Binding-site contacts:
Ligand atom CG contacts residue THR32 of chain 1.A at 3.9 Å.
Ligand atom CZ3 contacts residue LEU36 of chain 1.A at 3.8 Å (hydrophobic).
Ligand atom O contacts residue MET34 of chain 1.A at 3.3 Å.
Ligand atom CB contacts residue GLY29 of chain 1.A at 3.8 Å.
Ligand atom N contacts residue GLN10 of chain 1.A at 2.6 Å (h-bond).
Ligand atom CA contacts residue GLN10 of chain 1.A at 3.4 Å.
Ligand atom N contacts residue GLU14 of chain 1.A at 3.2 Å (salt-bridge).
Ligand atom O contacts residue GLN10 of chain 1.A at 3.4 Å (h-bond).
Ligand atom O contacts residue LEU64 of chain 1.A at 3.8 Å.
Ligand atom CB contacts residue GLY33 of chain 1.A at 3.8 Å.
Ligand atom CB contacts residue THR32 of chain 1.A at 3.2 Å.
Ligand atom CD1 contacts residue ALA60 of chain 1.A at 3.7 Å (hydrophobic).
Ligand atom CE1 contacts residue GLN10 of chain 1.A at 3.8 Å.
Ligand atom CZ2 contacts residue GLY33 of chain 1.A at 3.3 Å.
Ligand atom CB contacts residue GLU37 of chain 1.A at 3.2 Å.
Ligand atom CG contacts residue PHE17 of chain 1.A at 3.6 Å (hydrophobic).
Ligand atom CA contacts residue GLN10 of chain 1.A at 3.4 Å.
Ligand atom CB contacts residue MET34 of chain 1.A at 3.9 Å (hydrophobic).
Ligand atom C contacts residue GLN10 of chain 1.A at 3.4 Å.
Ligand atom CD1 contacts residue LEU36 of chain 1.A at 3.8 Å (hydrophobic).
Ligand atom CB contacts residue GLN10 of chain 1.A at 3.2 Å.
Ligand atom CA contacts residue GLU14 of chain 1.A at 3.5 Å.
Ligand atom O contacts residue GLY29 of chain 1.A at 3.5 Å.
Ligand atom O contacts residue GLY33 of chain 1.A at 3.3 Å.
Ligand atom C contacts residue GLU14 of chain 1.A at 3.9 Å.
Ligand atom CD2 contacts residue ILE38 of chain 1.A at 3.8 Å (hydrophobic).
Ligand atom CE2 contacts residue GLY13 of chain 1.A at 3.1 Å.
Ligand atom N contacts residue GLY29 of chain 1.A at 3.1 Å (h-bond).
Ligand atom CD1 contacts residue GLN10 of chain 1.A at 3.9 Å.
Ligand atom CZ contacts residue GLY13 of chain 1.A at 3.4 Å.
Ligand atom CH2 contacts residue LEU36 of chain 1.A at 3.5 Å (hydrophobic).
Ligand atom CB contacts residue GLU37 of chain 1.A at 3.5 Å.
Ligand atom CG contacts residue HIS67 of chain 1.A at 3.7 Å.
Ligand atom CD2 contacts residue THR32 of chain 1.A at 3.6 Å.
Ligand atom CD2 contacts residue PHE17 of chain 1.A at 3.8 Å (hydrophobic).
Ligand atom CE2 contacts residue PHE17 of chain 1.A at 3.9 Å (hydrophobic).
Ligand atom CB contacts residue MET34 of chain 1.A at 3.8 Å (hydrophobic).
Ligand atom CZ contacts residue GLU14 of chain 1.A at 3.6 Å.
Ligand atom CA contacts residue GLU37 of chain 1.A at 3.8 Å.
Ligand atom CB contacts residue HIS67 of chain 1.A at 3.7 Å.

This protein binds this small molecule.
Small molecule (SMILES): CC(C)C[C@H](NC(=O)CNC(=O)[C@H](C)NC(=O)[C@H](CC1=CN=C2CC=CC=C12)NC(=O)[C@@H]1CCCN1C(=O)[C@@H](NC(=O)CNC(=O)[C@@H]1CCCN1C(=O)[C@H](Cc1cnc[nH]1)NC(=O)[C@H](Cc1ccccc1)NC(=O)[C@H](CCC(=O)O)NC(=O)[C@@H]1CCCN1C(=O)[C@H](C)NC(=O)[C@H](CC(N)=O)NC(=O)[C@@H]1CCCN1C(=O)[C@H](CC(N)=O)NC(=O)[C@H](CC(C)C)NC(=O)[C@H](CC(N)=O)NC(=O)[C@@H](N)CO)C(C)C)C(=O)N[C@H](C=O)CCC(N)=O

Sequence of chain 1.A:
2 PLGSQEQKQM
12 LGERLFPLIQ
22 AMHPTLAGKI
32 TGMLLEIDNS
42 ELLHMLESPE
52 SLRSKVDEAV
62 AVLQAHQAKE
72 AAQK